Sequence of chain 1.C:
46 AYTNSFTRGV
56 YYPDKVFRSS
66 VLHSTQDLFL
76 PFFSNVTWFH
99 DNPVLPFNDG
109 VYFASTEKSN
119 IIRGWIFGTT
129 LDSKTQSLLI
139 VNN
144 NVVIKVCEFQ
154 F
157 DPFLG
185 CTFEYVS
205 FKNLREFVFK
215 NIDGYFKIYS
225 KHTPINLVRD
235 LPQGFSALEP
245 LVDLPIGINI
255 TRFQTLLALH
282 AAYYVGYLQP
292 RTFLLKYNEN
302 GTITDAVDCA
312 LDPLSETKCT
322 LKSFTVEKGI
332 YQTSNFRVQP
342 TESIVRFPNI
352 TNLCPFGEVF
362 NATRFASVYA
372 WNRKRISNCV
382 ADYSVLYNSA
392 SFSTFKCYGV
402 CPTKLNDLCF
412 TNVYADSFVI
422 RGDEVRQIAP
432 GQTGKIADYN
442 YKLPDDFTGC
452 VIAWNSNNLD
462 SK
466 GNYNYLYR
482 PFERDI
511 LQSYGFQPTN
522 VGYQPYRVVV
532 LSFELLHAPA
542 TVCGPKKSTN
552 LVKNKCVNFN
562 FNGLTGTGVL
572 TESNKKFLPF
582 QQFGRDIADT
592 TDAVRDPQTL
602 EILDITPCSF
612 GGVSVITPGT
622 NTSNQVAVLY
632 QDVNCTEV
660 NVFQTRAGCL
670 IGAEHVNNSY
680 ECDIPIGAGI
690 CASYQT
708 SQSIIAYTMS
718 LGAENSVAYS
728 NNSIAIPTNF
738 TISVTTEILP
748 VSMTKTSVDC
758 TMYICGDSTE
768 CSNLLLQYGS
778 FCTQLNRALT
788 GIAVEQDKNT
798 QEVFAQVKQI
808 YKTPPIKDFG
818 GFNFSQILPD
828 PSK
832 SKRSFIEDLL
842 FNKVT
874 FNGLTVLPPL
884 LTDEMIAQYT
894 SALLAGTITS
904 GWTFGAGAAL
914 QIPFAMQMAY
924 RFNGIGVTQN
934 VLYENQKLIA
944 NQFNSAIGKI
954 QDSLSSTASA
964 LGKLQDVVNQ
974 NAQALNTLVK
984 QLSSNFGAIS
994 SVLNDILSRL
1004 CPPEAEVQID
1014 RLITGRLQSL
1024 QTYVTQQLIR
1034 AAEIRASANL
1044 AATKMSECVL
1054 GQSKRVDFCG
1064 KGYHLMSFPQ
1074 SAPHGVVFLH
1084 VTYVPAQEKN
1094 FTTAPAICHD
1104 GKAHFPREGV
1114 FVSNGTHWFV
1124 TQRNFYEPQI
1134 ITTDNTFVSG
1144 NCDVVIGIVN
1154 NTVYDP

This protein binds this small molecule.
Small molecule (SMILES): CC(=O)N[C@H]1[C@H](O[C@H]2[C@H](O)[C@@H](NC(C)=O)CO[C@@H]2CO)O[C@H](CO)[C@@H](O)[C@@H]1O

Binding-site contacts:
Ligand atom C8 contacts residue GLN945 of chain 1.C at 4.1 Å.
Ligand atom C8 contacts residue LEU941 of chain 1.C at 3.5 Å (hydrophobic).
Ligand atom O6 contacts residue THR738 of chain 1.C at 4.1 Å.
Ligand atom C5 contacts residue GLN945 of chain 1.C at 4.3 Å.
Ligand atom C5 contacts residue ASN736 of chain 1.C at 3.8 Å.
Ligand atom C3 contacts residue LEU941 of chain 1.C at 4.3 Å (hydrophobic).
Ligand atom O7 contacts residue ASN944 of chain 1.C at 4.4 Å.
Ligand atom C1 contacts residue LEU941 of chain 1.C at 4.4 Å (hydrophobic).
Ligand atom O6 contacts residue GLN945 of chain 1.C at 3.2 Å (h-bond).
Ligand atom C2 contacts residue ASN736 of chain 1.C at 2.5 Å.
Ligand atom C7 contacts residue LEU941 of chain 1.C at 3.5 Å (hydrophobic).
Ligand atom O5 contacts residue GLN1090 of chain 1.C at 4.3 Å.
Ligand atom C5 contacts residue LEU941 of chain 1.C at 4.1 Å (hydrophobic).
Ligand atom N2 contacts residue LEU941 of chain 1.C at 4.2 Å.
Ligand atom C4 contacts residue ASN736 of chain 1.C at 4.3 Å.
Ligand atom C1 contacts residue GLN1090 of chain 1.C at 4.4 Å.
Ligand atom O7 contacts residue LEU941 of chain 1.C at 3.4 Å.
Ligand atom C6 contacts residue GLN945 of chain 1.C at 4.2 Å.
Ligand atom O4 contacts residue LEU941 of chain 1.C at 3.8 Å.
Ligand atom C7 contacts residue ASN736 of chain 1.C at 3.4 Å.
Ligand atom O5 contacts residue ASN736 of chain 1.C at 2.4 Å (h-bond).
Ligand atom O7 contacts residue GLN1090 of chain 1.C at 4.5 Å.
Ligand atom C8 contacts residue ASN944 of chain 1.C at 4.0 Å.
Ligand atom C1 contacts residue ASN736 of chain 1.C at 1.5 Å.
Ligand atom C8 contacts residue ASN736 of chain 1.C at 4.5 Å.
Ligand atom N2 contacts residue ASN736 of chain 1.C at 2.9 Å (h-bond).
Ligand atom C4 contacts residue LEU941 of chain 1.C at 4.4 Å (hydrophobic).
Ligand atom C3 contacts residue ASN736 of chain 1.C at 3.9 Å.
Ligand atom O7 contacts residue ASN736 of chain 1.C at 3.4 Å (h-bond).